Sequence of chain 1.A:
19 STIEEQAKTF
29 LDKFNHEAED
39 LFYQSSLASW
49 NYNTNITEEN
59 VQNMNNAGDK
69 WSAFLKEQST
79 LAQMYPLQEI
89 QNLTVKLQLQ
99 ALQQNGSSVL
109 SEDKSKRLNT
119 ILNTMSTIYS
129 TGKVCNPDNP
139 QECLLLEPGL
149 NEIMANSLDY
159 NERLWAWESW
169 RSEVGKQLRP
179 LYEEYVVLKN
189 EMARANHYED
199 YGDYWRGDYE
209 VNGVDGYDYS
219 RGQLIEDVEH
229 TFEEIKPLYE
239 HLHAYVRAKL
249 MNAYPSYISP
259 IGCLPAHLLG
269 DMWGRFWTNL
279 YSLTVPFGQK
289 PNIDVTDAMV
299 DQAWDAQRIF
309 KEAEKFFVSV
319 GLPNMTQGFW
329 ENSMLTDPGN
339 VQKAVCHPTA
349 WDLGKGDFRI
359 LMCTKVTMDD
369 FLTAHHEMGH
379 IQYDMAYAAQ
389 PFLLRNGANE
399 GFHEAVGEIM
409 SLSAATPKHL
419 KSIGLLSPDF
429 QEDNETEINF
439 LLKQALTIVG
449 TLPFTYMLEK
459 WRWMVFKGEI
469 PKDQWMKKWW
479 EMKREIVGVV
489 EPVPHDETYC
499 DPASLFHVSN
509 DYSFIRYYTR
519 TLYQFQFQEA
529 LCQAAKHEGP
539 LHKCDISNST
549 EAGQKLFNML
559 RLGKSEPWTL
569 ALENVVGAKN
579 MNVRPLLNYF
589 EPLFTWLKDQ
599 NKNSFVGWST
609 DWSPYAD

The protein below binds the small molecule below.
Small molecule (SMILES): CC(=O)N[C@@H]1[C@@H](O)[C@H](O)[C@@H](CO)O[C@H]1O

Binding-site contacts:
Ligand atom C3 contacts residue ASN546 of chain 1.A at 3.8 Å.
Ligand atom C7 contacts residue SER545 of chain 1.A at 4.2 Å.
Ligand atom C7 contacts residue SER420 of chain 1.A at 3.8 Å.
Ligand atom O7 contacts residue ASN546 of chain 1.A at 3.0 Å (h-bond).
Ligand atom C3 contacts residue SER420 of chain 1.A at 3.8 Å.
Ligand atom N2 contacts residue SER420 of chain 1.A at 3.8 Å.
Ligand atom O3 contacts residue ASN546 of chain 1.A at 4.5 Å.
Ligand atom C5 contacts residue ASN546 of chain 1.A at 3.7 Å.
Ligand atom C4 contacts residue ASN546 of chain 1.A at 4.0 Å.
Ligand atom N2 contacts residue ASN546 of chain 1.A at 2.9 Å (h-bond).
Ligand atom O3 contacts residue SER420 of chain 1.A at 3.0 Å (h-bond).
Ligand atom C2 contacts residue SER420 of chain 1.A at 4.5 Å.
Ligand atom N2 contacts residue SER545 of chain 1.A at 4.0 Å.
Ligand atom C8 contacts residue SER420 of chain 1.A at 2.9 Å.
Ligand atom O5 contacts residue ASN546 of chain 1.A at 2.4 Å (h-bond).
Ligand atom O7 contacts residue SER545 of chain 1.A at 4.0 Å.
Ligand atom C7 contacts residue ASN546 of chain 1.A at 3.5 Å.
Ligand atom C1 contacts residue ASN546 of chain 1.A at 1.4 Å.
Ligand atom C2 contacts residue ASN546 of chain 1.A at 2.4 Å.